Binding-site contacts:
Ligand atom OG1 contacts residue VAL587 of chain 1.C at 3.6 Å.
Ligand atom N contacts residue THR325 of chain 1.C at 3.2 Å.
Ligand atom O contacts residue THR325 of chain 1.C at 3.2 Å.
Ligand atom O contacts residue PRO251 of chain 1.C at 3.1 Å.
Ligand atom CG2 contacts residue ALA588 of chain 1.C at 3.8 Å (hydrophobic).
Ligand atom CB contacts residue HIS188 of chain 1.C at 3.7 Å.
Ligand atom C contacts residue HIS190 of chain 1.C at 4.0 Å.
Ligand atom CA contacts residue 12V1 of chain 1.K at 3.8 Å.
Ligand atom CG1 contacts residue PHE560 of chain 1.C at 3.9 Å (hydrophobic).
Ligand atom N contacts residue HIS190 of chain 1.C at 3.4 Å.
Ligand atom CA contacts residue 12V1 of chain 1.K at 3.8 Å.
Ligand atom O contacts residue LYS326 of chain 1.C at 3.8 Å.
Ligand atom CG1 contacts residue 12V1 of chain 1.K at 3.4 Å.
Ligand atom CA contacts residue TYR324 of chain 1.C at 3.8 Å (hydrophobic).
Ligand atom C contacts residue LYS326 of chain 1.C at 3.9 Å.
Ligand atom C contacts residue 12V1 of chain 1.K at 3.8 Å.
Ligand atom N contacts residue 12V1 of chain 1.K at 2.9 Å (h-bond).
Ligand atom CB contacts residue ASN249 of chain 1.C at 3.6 Å.
Ligand atom N contacts residue HIS188 of chain 1.C at 3.9 Å.
Ligand atom CG1 contacts residue GLN531 of chain 1.C at 3.8 Å.
Ligand atom CA contacts residue HIS188 of chain 1.C at 4.0 Å.
Ligand atom CG2 contacts residue GLN531 of chain 1.C at 4.0 Å.
Ligand atom N contacts residue TYR324 of chain 1.C at 2.8 Å (h-bond).
Ligand atom O contacts residue 12V1 of chain 1.K at 3.9 Å.
Ligand atom CG2 contacts residue VAL587 of chain 1.C at 4.0 Å (hydrophobic).
Ligand atom OG contacts residue 12V1 of chain 1.K at 2.7 Å (h-bond).
Ligand atom O contacts residue HIS190 of chain 1.C at 3.9 Å.
Ligand atom CA contacts residue HIS190 of chain 1.C at 3.8 Å.
Ligand atom C contacts residue TYR324 of chain 1.C at 3.8 Å (hydrophobic).
Ligand atom OG contacts residue HIS190 of chain 1.C at 3.9 Å.
Ligand atom O contacts residue HIS250 of chain 1.C at 3.5 Å (h-bond).
Ligand atom CB contacts residue HIS191 of chain 1.C at 3.6 Å.
Ligand atom CB contacts residue GLN531 of chain 1.C at 3.7 Å.
Ligand atom C contacts residue PRO251 of chain 1.C at 3.8 Å (hydrophobic).
Ligand atom C contacts residue LYS326 of chain 1.C at 3.5 Å.
Ligand atom CB contacts residue 12V1 of chain 1.K at 3.6 Å.
Ligand atom O contacts residue LYS326 of chain 1.C at 2.7 Å (salt-bridge).
Ligand atom CB contacts residue 12V1 of chain 1.K at 3.6 Å.
Ligand atom CG contacts residue ASN249 of chain 1.C at 3.5 Å.
Ligand atom N contacts residue LYS326 of chain 1.C at 3.1 Å (salt-bridge).

A small-molecule ligand and the protein it binds are described below.
Small molecule (SMILES): CC(C)[C@H](N)C(=O)N[C@H](C(=O)N1CCC[C@H]1C(=O)N[C@H](C(=O)N[C@@H](CO)C(=O)N[C@H](C(=O)N[C@@H](C)C(N)=O)[C@@H](C)O)C(C)C)[C@@H](C)O

Sequence of chain 1.C:
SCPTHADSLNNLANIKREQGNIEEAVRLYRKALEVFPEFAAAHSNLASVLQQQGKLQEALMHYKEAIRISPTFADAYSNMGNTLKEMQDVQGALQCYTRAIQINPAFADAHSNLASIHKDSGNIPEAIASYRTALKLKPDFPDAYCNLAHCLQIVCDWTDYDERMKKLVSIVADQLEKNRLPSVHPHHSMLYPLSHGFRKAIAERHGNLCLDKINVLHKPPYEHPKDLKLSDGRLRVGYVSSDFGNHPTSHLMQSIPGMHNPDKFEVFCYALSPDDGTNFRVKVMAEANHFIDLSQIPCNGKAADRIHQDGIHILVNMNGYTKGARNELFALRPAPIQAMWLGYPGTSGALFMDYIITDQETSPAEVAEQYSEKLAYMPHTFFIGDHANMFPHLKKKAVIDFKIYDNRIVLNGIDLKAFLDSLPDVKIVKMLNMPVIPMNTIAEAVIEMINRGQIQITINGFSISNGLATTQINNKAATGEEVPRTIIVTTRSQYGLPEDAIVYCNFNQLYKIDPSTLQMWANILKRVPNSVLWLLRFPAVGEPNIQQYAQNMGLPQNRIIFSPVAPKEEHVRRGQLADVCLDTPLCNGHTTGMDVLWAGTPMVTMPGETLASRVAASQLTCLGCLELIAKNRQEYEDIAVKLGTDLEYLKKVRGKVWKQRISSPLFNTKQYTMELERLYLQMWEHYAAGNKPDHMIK